The protein below binds the small molecule below.
Small molecule (SMILES): CC(=O)N[C@H]1[C@H](O[C@H]2[C@H](O)[C@@H](NC(C)=O)CO[C@@H]2CO)O[C@H](CO)[C@@H](O)[C@@H]1O

Sequence of chain 1.A:
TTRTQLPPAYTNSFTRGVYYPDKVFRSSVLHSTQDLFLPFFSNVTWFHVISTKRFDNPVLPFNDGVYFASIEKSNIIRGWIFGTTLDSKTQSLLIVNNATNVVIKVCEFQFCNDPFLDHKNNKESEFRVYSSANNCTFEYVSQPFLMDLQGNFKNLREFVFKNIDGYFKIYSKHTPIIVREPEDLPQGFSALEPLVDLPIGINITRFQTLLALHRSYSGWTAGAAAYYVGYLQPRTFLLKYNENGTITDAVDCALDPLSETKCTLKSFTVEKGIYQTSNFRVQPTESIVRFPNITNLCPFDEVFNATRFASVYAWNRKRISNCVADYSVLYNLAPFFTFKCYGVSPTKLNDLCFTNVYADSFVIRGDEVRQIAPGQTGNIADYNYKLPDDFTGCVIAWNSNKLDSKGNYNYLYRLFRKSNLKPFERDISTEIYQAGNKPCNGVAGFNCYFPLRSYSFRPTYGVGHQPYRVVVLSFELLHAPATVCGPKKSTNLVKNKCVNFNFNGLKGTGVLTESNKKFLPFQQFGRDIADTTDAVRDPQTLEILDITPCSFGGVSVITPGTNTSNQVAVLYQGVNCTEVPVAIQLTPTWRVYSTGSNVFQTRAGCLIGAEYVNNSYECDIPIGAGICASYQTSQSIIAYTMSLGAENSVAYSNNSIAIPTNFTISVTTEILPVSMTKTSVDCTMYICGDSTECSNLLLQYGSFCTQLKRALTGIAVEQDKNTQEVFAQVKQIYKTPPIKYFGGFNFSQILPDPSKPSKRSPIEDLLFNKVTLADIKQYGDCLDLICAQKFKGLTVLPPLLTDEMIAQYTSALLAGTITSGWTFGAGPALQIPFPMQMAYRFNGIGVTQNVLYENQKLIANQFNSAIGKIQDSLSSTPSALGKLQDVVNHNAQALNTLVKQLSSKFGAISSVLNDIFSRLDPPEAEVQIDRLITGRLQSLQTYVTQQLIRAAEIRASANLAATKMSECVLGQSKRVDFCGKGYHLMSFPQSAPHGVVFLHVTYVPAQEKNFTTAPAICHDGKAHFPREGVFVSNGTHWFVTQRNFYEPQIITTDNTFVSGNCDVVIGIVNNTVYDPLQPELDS

Sequence of chain 1.D:
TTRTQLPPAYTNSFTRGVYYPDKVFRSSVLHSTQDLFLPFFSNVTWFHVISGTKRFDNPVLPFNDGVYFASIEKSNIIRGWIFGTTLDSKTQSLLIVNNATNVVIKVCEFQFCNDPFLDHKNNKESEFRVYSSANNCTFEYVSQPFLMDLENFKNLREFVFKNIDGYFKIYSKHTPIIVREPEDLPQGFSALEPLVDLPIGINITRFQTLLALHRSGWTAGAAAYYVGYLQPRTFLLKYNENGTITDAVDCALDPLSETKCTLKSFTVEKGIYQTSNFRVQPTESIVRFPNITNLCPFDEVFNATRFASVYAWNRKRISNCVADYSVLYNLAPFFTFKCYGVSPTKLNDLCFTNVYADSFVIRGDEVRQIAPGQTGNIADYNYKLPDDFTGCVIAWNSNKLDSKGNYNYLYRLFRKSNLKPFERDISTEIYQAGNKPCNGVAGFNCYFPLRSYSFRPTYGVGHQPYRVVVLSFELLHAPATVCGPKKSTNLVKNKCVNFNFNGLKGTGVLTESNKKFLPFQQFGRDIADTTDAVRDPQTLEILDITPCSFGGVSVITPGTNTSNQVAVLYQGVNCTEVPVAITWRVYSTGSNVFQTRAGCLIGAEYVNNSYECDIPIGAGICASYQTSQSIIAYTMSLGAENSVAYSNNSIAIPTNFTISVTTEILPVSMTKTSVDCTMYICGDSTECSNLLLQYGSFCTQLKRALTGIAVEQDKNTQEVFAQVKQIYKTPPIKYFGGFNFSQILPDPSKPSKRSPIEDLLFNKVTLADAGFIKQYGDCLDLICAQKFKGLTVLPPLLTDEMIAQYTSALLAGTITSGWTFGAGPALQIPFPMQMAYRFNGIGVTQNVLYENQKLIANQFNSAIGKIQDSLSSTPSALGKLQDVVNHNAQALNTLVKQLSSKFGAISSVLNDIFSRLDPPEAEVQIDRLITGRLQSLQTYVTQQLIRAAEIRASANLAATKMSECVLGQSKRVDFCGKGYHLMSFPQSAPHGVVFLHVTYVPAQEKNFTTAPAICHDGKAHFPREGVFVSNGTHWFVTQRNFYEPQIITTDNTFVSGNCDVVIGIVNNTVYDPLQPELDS

Binding-site contacts:
Ligand atom C8 contacts residue GLU278 of chain 1.A at 4.5 Å.
Ligand atom C7 contacts residue GLU278 of chain 1.A at 3.8 Å.
Ligand atom O6 contacts residue LYS555 of chain 1.D at 4.2 Å.
Ligand atom C7 contacts residue ASN279 of chain 1.A at 3.8 Å.
Ligand atom C3 contacts residue ASN279 of chain 1.A at 3.6 Å.
Ligand atom O3 contacts residue ASN279 of chain 1.A at 3.6 Å.
Ligand atom C1 contacts residue ASN279 of chain 1.A at 1.4 Å.
Ligand atom O7 contacts residue GLU278 of chain 1.A at 2.8 Å (salt-bridge).
Ligand atom C5 contacts residue ASN279 of chain 1.A at 3.6 Å.
Ligand atom O5 contacts residue LYS555 of chain 1.D at 4.5 Å.
Ligand atom N2 contacts residue ASN279 of chain 1.A at 3.5 Å (h-bond).
Ligand atom C4 contacts residue ASN279 of chain 1.A at 4.2 Å.
Ligand atom C2 contacts residue ASN279 of chain 1.A at 2.5 Å.
Ligand atom O5 contacts residue ASN279 of chain 1.A at 2.4 Å (h-bond).
Ligand atom O7 contacts residue ASN279 of chain 1.A at 3.4 Å (h-bond).